A protein and the small-molecule ligand that binds it are described below.
Small molecule (SMILES): CCC(=O)N1CCN(c2ncnc3cc(-c4ccccc4F)c(Cl)cc23)CC1

Sequence of chain 1.D:
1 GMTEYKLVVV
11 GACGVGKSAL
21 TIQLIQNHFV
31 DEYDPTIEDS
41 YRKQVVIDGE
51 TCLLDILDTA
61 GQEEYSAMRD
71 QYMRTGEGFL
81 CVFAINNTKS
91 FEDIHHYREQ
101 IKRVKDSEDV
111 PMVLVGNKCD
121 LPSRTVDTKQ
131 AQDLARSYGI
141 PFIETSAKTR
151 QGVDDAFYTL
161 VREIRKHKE

Binding-site contacts:
Ligand atom C11 contacts residue TYR97 of chain 1.D at 3.7 Å (hydrophobic).
Ligand atom C16 contacts residue VAL104 of chain 1.D at 3.6 Å (hydrophobic).
Ligand atom N06 contacts residue TYR97 of chain 1.D at 3.7 Å.
Ligand atom N10 contacts residue HIS96 of chain 1.D at 3.0 Å (h-bond).
Ligand atom C14 contacts residue GLN100 of chain 1.D at 3.6 Å.
Ligand atom C19 contacts residue GLN100 of chain 1.D at 3.9 Å.
Ligand atom C25 contacts residue GLY11 of chain 1.D at 3.4 Å.
Ligand atom O01 contacts residue LYS17 of chain 1.D at 2.9 Å (salt-bridge).
Ligand atom C09 contacts residue HIS96 of chain 1.D at 3.7 Å.
Ligand atom C27 contacts residue PRO35 of chain 1.D at 3.5 Å (hydrophobic).
Ligand atom C28 contacts residue CYS13 of chain 1.D at 1.8 Å (hydrophobic).
Ligand atom O01 contacts residue GDP1 of chain 1.P at 3.8 Å.
Ligand atom CL24 contacts residue MET73 of chain 1.D at 3.7 Å.
Ligand atom N08 contacts residue TYR97 of chain 1.D at 3.6 Å.
Ligand atom O01 contacts residue CYS13 of chain 1.D at 3.6 Å (h-bond).
Ligand atom C26 contacts residue ALA60 of chain 1.D at 3.6 Å (hydrophobic).
Ligand atom F20 contacts residue VAL10 of chain 1.D at 3.4 Å.
Ligand atom N03 contacts residue GLY61 of chain 1.D at 3.6 Å.
Ligand atom N03 contacts residue ALA60 of chain 1.D at 3.5 Å.
Ligand atom C17 contacts residue MET73 of chain 1.D at 3.7 Å (hydrophobic).
Ligand atom C23 contacts residue TYR97 of chain 1.D at 3.6 Å (hydrophobic).
Ligand atom C26 contacts residue GLY11 of chain 1.D at 3.7 Å.
Ligand atom C02 contacts residue ALA60 of chain 1.D at 3.7 Å (hydrophobic).
Ligand atom C22 contacts residue TYR97 of chain 1.D at 3.8 Å (hydrophobic).
Ligand atom C17 contacts residue GLN100 of chain 1.D at 3.6 Å.
Ligand atom C04 contacts residue GLY61 of chain 1.D at 3.4 Å.
Ligand atom F20 contacts residue TYR97 of chain 1.D at 3.3 Å.
Ligand atom C02 contacts residue CYS13 of chain 1.D at 3.1 Å (hydrophobic).
Ligand atom C28 contacts residue PRO35 of chain 1.D at 3.8 Å (hydrophobic).
Ligand atom C15 contacts residue GLN100 of chain 1.D at 3.3 Å.
Ligand atom C17 contacts residue VAL104 of chain 1.D at 3.5 Å (hydrophobic).
Ligand atom C04 contacts residue ALA60 of chain 1.D at 3.5 Å (hydrophobic).
Ligand atom C25 contacts residue TYR97 of chain 1.D at 3.2 Å (hydrophobic).
Ligand atom CL24 contacts residue THR59 of chain 1.D at 3.6 Å.
Ligand atom C02 contacts residue GLY61 of chain 1.D at 3.6 Å.
Ligand atom C27 contacts residue GLY61 of chain 1.D at 3.5 Å.
Ligand atom C16 contacts residue GLN100 of chain 1.D at 3.3 Å.
Ligand atom C07 contacts residue TYR97 of chain 1.D at 3.5 Å (hydrophobic).
Ligand atom C27 contacts residue CYS13 of chain 1.D at 2.6 Å (hydrophobic).
Ligand atom N03 contacts residue CYS13 of chain 1.D at 3.7 Å.